A protein and the small-molecule ligand that binds it are described below.
Small molecule (SMILES): CC(C)(C)Oc1ccncc1NC(=O)Cc1cccc(Cl)c1

Sequence of chain 1.B:
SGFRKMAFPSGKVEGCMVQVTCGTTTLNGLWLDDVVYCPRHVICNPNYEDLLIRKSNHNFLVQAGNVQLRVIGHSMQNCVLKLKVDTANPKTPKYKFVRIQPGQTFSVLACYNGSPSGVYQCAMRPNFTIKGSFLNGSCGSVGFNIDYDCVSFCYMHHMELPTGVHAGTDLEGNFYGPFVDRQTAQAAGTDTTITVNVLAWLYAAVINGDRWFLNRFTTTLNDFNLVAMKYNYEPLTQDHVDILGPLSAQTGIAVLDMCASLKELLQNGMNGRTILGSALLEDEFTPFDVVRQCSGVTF

Binding-site contacts:
Ligand atom C6 contacts residue GLU166 of chain 1.B at 3.4 Å.
Ligand atom N contacts residue HIS172 of chain 1.B at 4.0 Å.
Ligand atom C14 contacts residue ARG188 of chain 1.B at 3.9 Å.
Ligand atom C15 contacts residue MET165 of chain 1.B at 3.8 Å (hydrophobic).
Ligand atom C16 contacts residue HIS41 of chain 1.B at 3.8 Å.
Ligand atom N contacts residue LEU141 of chain 1.B at 3.9 Å.
Ligand atom O1 contacts residue MET165 of chain 1.B at 3.3 Å.
Ligand atom C6 contacts residue HIS172 of chain 1.B at 4.0 Å.
Ligand atom N contacts residue PHE140 of chain 1.B at 3.7 Å.
Ligand atom C5 contacts residue LEU141 of chain 1.B at 3.7 Å (hydrophobic).
Ligand atom C13 contacts residue GLN189 of chain 1.B at 3.8 Å.
Ligand atom C7 contacts residue SER144 of chain 1.B at 3.9 Å.
Ligand atom C5 contacts residue GLU166 of chain 1.B at 3.4 Å.
Ligand atom CL contacts residue MET165 of chain 1.B at 3.9 Å.
Ligand atom C7 contacts residue GLU166 of chain 1.B at 3.9 Å.
Ligand atom C5 contacts residue PHE140 of chain 1.B at 3.7 Å (hydrophobic).
Ligand atom N contacts residue SER144 of chain 1.B at 3.4 Å (h-bond).
Ligand atom C2 contacts residue GLU166 of chain 1.B at 4.0 Å.
Ligand atom CL contacts residue ARG188 of chain 1.B at 4.0 Å.
Ligand atom CL contacts residue ASP187 of chain 1.B at 3.4 Å.
Ligand atom C6 contacts residue HIS163 of chain 1.B at 3.9 Å.
Ligand atom C4 contacts residue GLU166 of chain 1.B at 4.0 Å.
Ligand atom C7 contacts residue MET165 of chain 1.B at 4.0 Å (hydrophobic).
Ligand atom O contacts residue ASN142 of chain 1.B at 3.8 Å.
Ligand atom N1 contacts residue CYS145 of chain 1.B at 3.9 Å.
Ligand atom C6 contacts residue PHE140 of chain 1.B at 3.3 Å (hydrophobic).
Ligand atom O1 contacts residue GLU166 of chain 1.B at 3.1 Å (salt-bridge).
Ligand atom C7 contacts residue CYS145 of chain 1.B at 3.8 Å (hydrophobic).
Ligand atom N contacts residue GLU166 of chain 1.B at 3.9 Å.
Ligand atom N1 contacts residue ASN142 of chain 1.B at 3.9 Å.
Ligand atom C5 contacts residue ASN142 of chain 1.B at 4.0 Å.
Ligand atom C6 contacts residue LEU141 of chain 1.B at 3.6 Å (hydrophobic).
Ligand atom N contacts residue HIS163 of chain 1.B at 2.7 Å (h-bond).
Ligand atom C6 contacts residue SER144 of chain 1.B at 3.9 Å.
Ligand atom C7 contacts residue HIS163 of chain 1.B at 3.2 Å.
Ligand atom C14 contacts residue GLN189 of chain 1.B at 4.0 Å.
Ligand atom CL contacts residue HIS41 of chain 1.B at 3.5 Å.
Ligand atom CL contacts residue HIS164 of chain 1.B at 4.0 Å.
Ligand atom C16 contacts residue MET165 of chain 1.B at 3.7 Å (hydrophobic).
Ligand atom C16 contacts residue HIS164 of chain 1.B at 3.4 Å.